Binding-site contacts:
Ligand atom C3 contacts residue THR193 of chain 1.B at 3.8 Å.
Ligand atom C2 contacts residue THR193 of chain 1.B at 4.0 Å.
Ligand atom C7 contacts residue ASN244 of chain 1.B at 4.1 Å.
Ligand atom C8 contacts residue PHE194 of chain 1.B at 3.4 Å (hydrophobic).
Ligand atom C2 contacts residue ASN191 of chain 1.B at 2.5 Å.
Ligand atom O4 contacts residue THR193 of chain 1.B at 4.4 Å.
Ligand atom N2 contacts residue THR193 of chain 1.B at 4.5 Å.
Ligand atom C7 contacts residue ASN191 of chain 1.B at 3.5 Å.
Ligand atom C8 contacts residue ASN191 of chain 1.B at 4.5 Å.
Ligand atom C5 contacts residue GLN280 of chain 1.B at 4.3 Å.
Ligand atom O7 contacts residue ASN244 of chain 1.B at 3.6 Å.
Ligand atom C1 contacts residue ASN191 of chain 1.B at 1.4 Å.
Ligand atom O7 contacts residue ASN191 of chain 1.B at 3.9 Å.
Ligand atom C1 contacts residue GLU281 of chain 1.B at 4.4 Å.
Ligand atom C8 contacts residue ASN244 of chain 1.B at 3.8 Å.
Ligand atom O6 contacts residue GLN280 of chain 1.B at 3.8 Å.
Ligand atom C1 contacts residue THR193 of chain 1.B at 3.3 Å.
Ligand atom N2 contacts residue ASN191 of chain 1.B at 2.9 Å (h-bond).
Ligand atom C4 contacts residue THR193 of chain 1.B at 4.1 Å.
Ligand atom O5 contacts residue GLN280 of chain 1.B at 3.5 Å.
Ligand atom C8 contacts residue TYR302 of chain 1.B at 3.6 Å (hydrophobic).
Ligand atom C4 contacts residue ASN191 of chain 1.B at 4.3 Å.
Ligand atom O7 contacts residue THR193 of chain 1.B at 4.2 Å.
Ligand atom O6 contacts residue GLU281 of chain 1.B at 2.7 Å (salt-bridge).
Ligand atom O4 contacts residue GLU304 of chain 1.B at 3.8 Å.
Ligand atom O5 contacts residue THR193 of chain 1.B at 3.8 Å.
Ligand atom C6 contacts residue GLN280 of chain 1.B at 3.9 Å.
Ligand atom C5 contacts residue ASN191 of chain 1.B at 3.7 Å.
Ligand atom O5 contacts residue ASN191 of chain 1.B at 2.4 Å (h-bond).
Ligand atom C5 contacts residue THR193 of chain 1.B at 3.5 Å.
Ligand atom C6 contacts residue GLU281 of chain 1.B at 3.3 Å.
Ligand atom C1 contacts residue GLN280 of chain 1.B at 4.2 Å.
Ligand atom N2 contacts residue GLU281 of chain 1.B at 4.4 Å.
Ligand atom C3 contacts residue ASN191 of chain 1.B at 3.8 Å.
Ligand atom C8 contacts residue THR193 of chain 1.B at 4.3 Å.

Sequence of chain 1.B:
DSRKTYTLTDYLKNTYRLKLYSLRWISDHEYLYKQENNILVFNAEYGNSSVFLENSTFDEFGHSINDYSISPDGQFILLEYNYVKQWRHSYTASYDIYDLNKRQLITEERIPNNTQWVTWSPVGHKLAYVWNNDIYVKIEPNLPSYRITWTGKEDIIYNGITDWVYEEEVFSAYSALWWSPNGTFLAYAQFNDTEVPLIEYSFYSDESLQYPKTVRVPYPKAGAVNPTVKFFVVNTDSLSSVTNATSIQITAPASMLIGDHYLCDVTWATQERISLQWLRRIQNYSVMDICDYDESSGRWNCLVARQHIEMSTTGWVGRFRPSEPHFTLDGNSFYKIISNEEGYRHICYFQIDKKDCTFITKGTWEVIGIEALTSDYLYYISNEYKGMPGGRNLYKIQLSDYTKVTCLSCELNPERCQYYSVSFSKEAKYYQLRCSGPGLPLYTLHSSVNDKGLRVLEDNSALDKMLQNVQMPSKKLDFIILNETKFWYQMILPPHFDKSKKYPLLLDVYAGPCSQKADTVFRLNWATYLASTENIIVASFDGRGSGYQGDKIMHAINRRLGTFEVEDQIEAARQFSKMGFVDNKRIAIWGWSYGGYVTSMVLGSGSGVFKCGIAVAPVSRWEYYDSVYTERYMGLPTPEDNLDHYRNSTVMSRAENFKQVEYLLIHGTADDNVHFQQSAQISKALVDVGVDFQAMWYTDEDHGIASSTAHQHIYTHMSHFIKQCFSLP

The protein below binds the small molecule below.
Small molecule (SMILES): CC(=O)N[C@H]1[C@H](O[C@H]2[C@H](O)[C@@H](NC(C)=O)CO[C@@H]2CO)O[C@H](CO)[C@@H](O)[C@@H]1O